Sequence of chain 1.A:
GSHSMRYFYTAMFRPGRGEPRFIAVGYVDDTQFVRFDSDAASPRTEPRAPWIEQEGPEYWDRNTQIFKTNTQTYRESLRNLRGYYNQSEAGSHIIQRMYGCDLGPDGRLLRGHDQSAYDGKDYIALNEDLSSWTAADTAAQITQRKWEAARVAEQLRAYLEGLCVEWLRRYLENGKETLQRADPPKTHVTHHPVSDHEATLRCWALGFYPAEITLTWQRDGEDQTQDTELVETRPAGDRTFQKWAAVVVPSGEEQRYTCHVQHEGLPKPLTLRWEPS

A protein and the small-molecule ligand that binds it are described below.
Small molecule (SMILES): CC[C@H](C)[C@H](NC(=O)[C@H](CC(=O)O)NC(=O)[C@H](CC(C)C)NC(=O)[C@@H]1CCCN1C(=O)[C@@H]1CCCN1C(=O)[C@@H](N)CC(C)C)C(=O)N[C@H](C(=O)N1CCC[C@H]1C(=O)N[C@@H](Cc1ccc(O)cc1)C(=O)O)[C@@H](C)O

Binding-site contacts:
Ligand atom CE2 contacts residue SER116 of chain 1.A at 3.6 Å.
Ligand atom OXT contacts residue LYS146 of chain 1.A at 3.4 Å (salt-bridge).
Ligand atom CD1 contacts residue ASN63 of chain 1.A at 3.5 Å.
Ligand atom O contacts residue ILE66 of chain 1.A at 3.4 Å.
Ligand atom OD2 contacts residue TYR99 of chain 1.A at 2.9 Å (h-bond).
Ligand atom C contacts residue TYR7 of chain 1.A at 3.4 Å (hydrophobic).
Ligand atom OD1 contacts residue TYR99 of chain 1.A at 3.2 Å (h-bond).
Ligand atom CD2 contacts residue TRP167 of chain 1.A at 3.3 Å (hydrophobic).
Ligand atom OXT contacts residue ASN80 of chain 1.A at 2.8 Å (h-bond).
Ligand atom CD1 contacts residue TYR59 of chain 1.A at 3.6 Å (hydrophobic).
Ligand atom OD1 contacts residue ASN70 of chain 1.A at 3.5 Å (h-bond).
Ligand atom CA contacts residue TYR7 of chain 1.A at 3.3 Å (hydrophobic).
Ligand atom CD contacts residue TYR159 of chain 1.A at 3.5 Å (hydrophobic).
Ligand atom CB contacts residue TYR9 of chain 1.A at 3.4 Å (hydrophobic).
Ligand atom N contacts residue SER77 of chain 1.A at 3.2 Å (h-bond).
Ligand atom CG contacts residue TYR74 of chain 1.A at 3.6 Å (hydrophobic).
Ligand atom CG contacts residue TYR99 of chain 1.A at 3.3 Å (hydrophobic).
Ligand atom C contacts residue TYR84 of chain 1.A at 3.5 Å (hydrophobic).
Ligand atom N contacts residue TYR171 of chain 1.A at 2.7 Å (h-bond).
Ligand atom O contacts residue TYR84 of chain 1.A at 3.0 Å (h-bond).
Ligand atom O contacts residue THR73 of chain 1.A at 3.2 Å.
Ligand atom CZ contacts residue SER116 of chain 1.A at 3.6 Å.
Ligand atom CD2 contacts residue ARG62 of chain 1.A at 3.3 Å.
Ligand atom OH contacts residue ARG97 of chain 1.A at 3.2 Å.
Ligand atom CB contacts residue SER77 of chain 1.A at 3.6 Å.
Ligand atom O contacts residue TYR159 of chain 1.A at 2.6 Å (h-bond).
Ligand atom N contacts residue ASN70 of chain 1.A at 3.5 Å (h-bond).
Ligand atom OD2 contacts residue TYR74 of chain 1.A at 2.7 Å (h-bond).
Ligand atom CD contacts residue ASN63 of chain 1.A at 3.3 Å.
Ligand atom CA contacts residue SER77 of chain 1.A at 3.5 Å.
Ligand atom O contacts residue THR143 of chain 1.A at 2.9 Å (h-bond).
Ligand atom OD2 contacts residue ARG97 of chain 1.A at 3.1 Å (salt-bridge).
Ligand atom OH contacts residue SER116 of chain 1.A at 2.8 Å (h-bond).
Ligand atom CB contacts residue ASN70 of chain 1.A at 3.2 Å.
Ligand atom N contacts residue TYR7 of chain 1.A at 3.6 Å (h-bond).
Ligand atom CD1 contacts residue SER77 of chain 1.A at 3.2 Å.
Ligand atom O contacts residue TRP147 of chain 1.A at 2.9 Å (h-bond).
Ligand atom N contacts residue TYR7 of chain 1.A at 2.8 Å (h-bond).
Ligand atom CA contacts residue TYR171 of chain 1.A at 3.6 Å (hydrophobic).
Ligand atom OXT contacts residue TYR84 of chain 1.A at 3.3 Å (h-bond).